Binding-site contacts:
Ligand atom C6 contacts residue TYR11 of chain 4.A at 4.1 Å (hydrophobic).
Ligand atom C7 contacts residue ILE334 of chain 2.A at 4.4 Å (hydrophobic).
Ligand atom O5 contacts residue TYR11 of chain 4.A at 3.8 Å.
Ligand atom C8 contacts residue LEU333 of chain 2.A at 3.8 Å (hydrophobic).
Ligand atom C8 contacts residue ILE334 of chain 2.A at 4.2 Å (hydrophobic).
Ligand atom C2 contacts residue ASN184 of chain 4.A at 2.6 Å.
Ligand atom O5 contacts residue ASN184 of chain 4.A at 2.4 Å (h-bond).
Ligand atom C7 contacts residue ASN184 of chain 4.A at 4.2 Å.
Ligand atom C5 contacts residue ASN184 of chain 4.A at 3.7 Å.
Ligand atom C7 contacts residue LEU333 of chain 2.A at 3.7 Å (hydrophobic).
Ligand atom C1 contacts residue ASN184 of chain 4.A at 1.4 Å.
Ligand atom O7 contacts residue ILE334 of chain 2.A at 4.2 Å.
Ligand atom N2 contacts residue ILE334 of chain 2.A at 4.3 Å.
Ligand atom C3 contacts residue ASN184 of chain 4.A at 3.9 Å.
Ligand atom C5 contacts residue TYR11 of chain 4.A at 4.4 Å (hydrophobic).
Ligand atom O7 contacts residue LEU333 of chain 2.A at 3.2 Å (h-bond).
Ligand atom N2 contacts residue ASN184 of chain 4.A at 3.0 Å (h-bond).
Ligand atom C4 contacts residue ASN184 of chain 4.A at 4.3 Å.

The small molecule below binds the protein below.
Small molecule (SMILES): CC(=O)N[C@@H]1[C@@H](O)[C@H](O)[C@@H](CO)O[C@H]1O

Sequence of chain 4.A:
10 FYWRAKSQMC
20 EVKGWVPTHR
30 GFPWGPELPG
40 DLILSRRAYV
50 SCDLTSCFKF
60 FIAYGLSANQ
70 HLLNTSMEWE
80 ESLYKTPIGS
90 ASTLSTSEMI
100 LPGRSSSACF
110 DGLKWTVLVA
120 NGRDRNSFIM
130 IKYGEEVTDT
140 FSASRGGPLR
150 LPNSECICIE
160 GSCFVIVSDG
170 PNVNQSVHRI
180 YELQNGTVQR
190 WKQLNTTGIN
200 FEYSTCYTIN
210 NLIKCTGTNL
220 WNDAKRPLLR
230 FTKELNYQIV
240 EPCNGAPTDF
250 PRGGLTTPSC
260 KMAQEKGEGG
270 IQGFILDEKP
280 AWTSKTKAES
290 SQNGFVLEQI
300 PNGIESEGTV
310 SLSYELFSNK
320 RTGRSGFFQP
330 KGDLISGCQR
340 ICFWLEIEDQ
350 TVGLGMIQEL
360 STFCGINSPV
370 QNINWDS

Sequence of chain 2.A:
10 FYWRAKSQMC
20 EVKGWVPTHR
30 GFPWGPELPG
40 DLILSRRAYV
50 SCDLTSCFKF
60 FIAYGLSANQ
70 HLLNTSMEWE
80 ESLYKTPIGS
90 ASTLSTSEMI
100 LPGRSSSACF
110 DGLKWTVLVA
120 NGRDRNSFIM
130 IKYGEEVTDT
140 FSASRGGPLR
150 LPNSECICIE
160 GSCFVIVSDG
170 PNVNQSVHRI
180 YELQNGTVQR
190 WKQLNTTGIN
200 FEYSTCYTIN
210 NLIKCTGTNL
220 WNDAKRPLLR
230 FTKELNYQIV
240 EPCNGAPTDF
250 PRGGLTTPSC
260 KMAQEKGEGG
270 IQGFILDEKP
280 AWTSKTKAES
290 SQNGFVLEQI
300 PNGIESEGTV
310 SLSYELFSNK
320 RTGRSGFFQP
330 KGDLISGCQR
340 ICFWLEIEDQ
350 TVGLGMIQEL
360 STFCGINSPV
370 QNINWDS